Sequence of chain 1.A:
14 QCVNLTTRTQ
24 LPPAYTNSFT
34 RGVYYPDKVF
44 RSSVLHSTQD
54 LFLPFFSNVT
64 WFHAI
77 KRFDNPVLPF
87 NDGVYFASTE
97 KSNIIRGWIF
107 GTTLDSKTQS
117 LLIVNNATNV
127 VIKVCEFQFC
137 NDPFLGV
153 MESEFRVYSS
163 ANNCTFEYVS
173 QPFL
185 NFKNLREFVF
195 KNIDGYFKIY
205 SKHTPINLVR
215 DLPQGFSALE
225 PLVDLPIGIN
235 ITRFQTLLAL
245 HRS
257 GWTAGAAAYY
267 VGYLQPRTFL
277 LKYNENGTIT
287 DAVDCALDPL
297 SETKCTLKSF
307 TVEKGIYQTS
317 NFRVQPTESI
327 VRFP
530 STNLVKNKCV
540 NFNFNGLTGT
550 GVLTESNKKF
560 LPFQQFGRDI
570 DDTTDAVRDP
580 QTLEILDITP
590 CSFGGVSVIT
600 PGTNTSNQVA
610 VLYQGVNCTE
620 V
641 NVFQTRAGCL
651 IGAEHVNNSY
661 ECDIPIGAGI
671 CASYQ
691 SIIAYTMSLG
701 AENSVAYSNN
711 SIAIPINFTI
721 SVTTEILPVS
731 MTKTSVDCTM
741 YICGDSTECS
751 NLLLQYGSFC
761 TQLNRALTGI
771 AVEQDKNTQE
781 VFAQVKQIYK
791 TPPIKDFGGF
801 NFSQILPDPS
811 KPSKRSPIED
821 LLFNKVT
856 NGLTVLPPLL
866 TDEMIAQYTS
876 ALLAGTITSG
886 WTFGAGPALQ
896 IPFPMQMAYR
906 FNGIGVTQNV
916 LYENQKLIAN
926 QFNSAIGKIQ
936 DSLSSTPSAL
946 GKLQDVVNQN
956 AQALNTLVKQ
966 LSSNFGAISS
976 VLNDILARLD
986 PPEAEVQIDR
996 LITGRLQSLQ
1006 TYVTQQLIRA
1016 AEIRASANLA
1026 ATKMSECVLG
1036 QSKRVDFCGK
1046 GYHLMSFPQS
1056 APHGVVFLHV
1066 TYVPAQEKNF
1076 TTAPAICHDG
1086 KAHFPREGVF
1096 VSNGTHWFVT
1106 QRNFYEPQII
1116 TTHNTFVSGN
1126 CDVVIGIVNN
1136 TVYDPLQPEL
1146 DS

This protein binds this small molecule.
Small molecule (SMILES): CC(=O)N[C@H]1[C@H](O[C@H]2[C@H](O)[C@@H](NC(C)=O)CO[C@@H]2CO)O[C@H](CO)[C@@H](O)[C@@H]1O

Binding-site contacts:
Ligand atom C7 contacts residue ASN1134 of chain 1.A at 3.3 Å.
Ligand atom N2 contacts residue ASN1134 of chain 1.A at 2.9 Å (h-bond).
Ligand atom O7 contacts residue ASN1134 of chain 1.A at 3.3 Å (h-bond).
Ligand atom C8 contacts residue ASN1134 of chain 1.A at 4.4 Å.
Ligand atom C4 contacts residue ASN1134 of chain 1.A at 4.2 Å.
Ligand atom C1 contacts residue ASN1134 of chain 1.A at 1.4 Å.
Ligand atom C2 contacts residue ASN1134 of chain 1.A at 2.4 Å.
Ligand atom C3 contacts residue ASN1134 of chain 1.A at 3.8 Å.
Ligand atom C5 contacts residue ASN1134 of chain 1.A at 3.6 Å.
Ligand atom O5 contacts residue ASN1134 of chain 1.A at 2.3 Å (h-bond).